Binding-site contacts:
Ligand atom C6 contacts residue ASP282 of chain 1.A at 3.7 Å.
Ligand atom O3 contacts residue SER281 of chain 1.A at 4.3 Å.
Ligand atom C3 contacts residue ASN2 of chain 1.A at 3.9 Å.
Ligand atom C1 contacts residue ASN2 of chain 1.A at 1.4 Å.
Ligand atom C5 contacts residue ASN2 of chain 1.A at 3.7 Å.
Ligand atom O3 contacts residue GLY280 of chain 1.A at 4.2 Å.
Ligand atom C1 contacts residue MET1 of chain 1.A at 4.3 Å (hydrophobic).
Ligand atom C2 contacts residue ASP282 of chain 1.A at 4.2 Å.
Ligand atom O6 contacts residue ASP282 of chain 1.A at 3.8 Å.
Ligand atom O7 contacts residue GLY280 of chain 1.A at 2.9 Å (h-bond).
Ligand atom C1 contacts residue ASP282 of chain 1.A at 4.3 Å.
Ligand atom N2 contacts residue GLY280 of chain 1.A at 4.0 Å.
Ligand atom C5 contacts residue ASP282 of chain 1.A at 4.4 Å.
Ligand atom C4 contacts residue ASN2 of chain 1.A at 4.3 Å.
Ligand atom C8 contacts residue GLN279 of chain 1.A at 4.4 Å.
Ligand atom O3 contacts residue ASN2 of chain 1.A at 4.4 Å.
Ligand atom C2 contacts residue SER281 of chain 1.A at 4.3 Å.
Ligand atom O5 contacts residue ASP282 of chain 1.A at 3.7 Å.
Ligand atom C2 contacts residue MET1 of chain 1.A at 4.3 Å (hydrophobic).
Ligand atom C7 contacts residue MET1 of chain 1.A at 3.6 Å (hydrophobic).
Ligand atom C2 contacts residue GLY280 of chain 1.A at 4.1 Å.
Ligand atom C8 contacts residue GLY280 of chain 1.A at 3.3 Å.
Ligand atom N2 contacts residue MET1 of chain 1.A at 3.2 Å.
Ligand atom C2 contacts residue ASN2 of chain 1.A at 2.5 Å.
Ligand atom C7 contacts residue ASN2 of chain 1.A at 3.6 Å.
Ligand atom O7 contacts residue MET1 of chain 1.A at 3.5 Å.
Ligand atom C7 contacts residue GLY280 of chain 1.A at 3.1 Å.
Ligand atom N2 contacts residue ASN2 of chain 1.A at 3.0 Å (h-bond).
Ligand atom O7 contacts residue ASN2 of chain 1.A at 3.6 Å.
Ligand atom O5 contacts residue ASN2 of chain 1.A at 2.3 Å (h-bond).

Sequence of chain 1.A:
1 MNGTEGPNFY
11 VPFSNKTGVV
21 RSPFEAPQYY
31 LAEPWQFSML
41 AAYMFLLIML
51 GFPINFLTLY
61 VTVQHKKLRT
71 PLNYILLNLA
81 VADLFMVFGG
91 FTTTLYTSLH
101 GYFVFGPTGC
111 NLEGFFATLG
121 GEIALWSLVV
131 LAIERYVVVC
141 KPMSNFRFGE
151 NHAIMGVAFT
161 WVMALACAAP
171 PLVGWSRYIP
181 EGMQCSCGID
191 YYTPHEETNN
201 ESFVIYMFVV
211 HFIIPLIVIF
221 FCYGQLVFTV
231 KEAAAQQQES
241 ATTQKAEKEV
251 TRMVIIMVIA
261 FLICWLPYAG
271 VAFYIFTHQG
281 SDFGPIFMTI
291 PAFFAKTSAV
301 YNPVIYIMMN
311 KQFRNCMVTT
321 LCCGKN

A protein and the small-molecule ligand that binds it are described below.
Small molecule (SMILES): CC(=O)N[C@H]1[C@H](O[C@H]2[C@H](O)[C@@H](NC(C)=O)CO[C@@H]2CO)O[C@H](CO)[C@@H](O)[C@@H]1O